Binding-site contacts:
Ligand atom C8 contacts residue PHE333 of chain 1.C at 3.6 Å (hydrophobic).
Ligand atom C8 contacts residue SER364 of chain 1.C at 4.3 Å.
Ligand atom C4 contacts residue ASN334 of chain 1.C at 4.2 Å.
Ligand atom N2 contacts residue ASN334 of chain 1.C at 2.5 Å (h-bond).
Ligand atom O5 contacts residue ASN334 of chain 1.C at 2.3 Å (h-bond).
Ligand atom O6 contacts residue ASN334 of chain 1.C at 4.4 Å.
Ligand atom C3 contacts residue ASN334 of chain 1.C at 3.8 Å.
Ligand atom O7 contacts residue ASN334 of chain 1.C at 4.1 Å.
Ligand atom C5 contacts residue ASN334 of chain 1.C at 3.6 Å.
Ligand atom C2 contacts residue ASN334 of chain 1.C at 2.5 Å.
Ligand atom C7 contacts residue ASN334 of chain 1.C at 3.2 Å.
Ligand atom C1 contacts residue ASN334 of chain 1.C at 1.4 Å.
Ligand atom C8 contacts residue ASN334 of chain 1.C at 3.5 Å.
Ligand atom C7 contacts residue PHE333 of chain 1.C at 4.3 Å (hydrophobic).

Sequence of chain 1.C:
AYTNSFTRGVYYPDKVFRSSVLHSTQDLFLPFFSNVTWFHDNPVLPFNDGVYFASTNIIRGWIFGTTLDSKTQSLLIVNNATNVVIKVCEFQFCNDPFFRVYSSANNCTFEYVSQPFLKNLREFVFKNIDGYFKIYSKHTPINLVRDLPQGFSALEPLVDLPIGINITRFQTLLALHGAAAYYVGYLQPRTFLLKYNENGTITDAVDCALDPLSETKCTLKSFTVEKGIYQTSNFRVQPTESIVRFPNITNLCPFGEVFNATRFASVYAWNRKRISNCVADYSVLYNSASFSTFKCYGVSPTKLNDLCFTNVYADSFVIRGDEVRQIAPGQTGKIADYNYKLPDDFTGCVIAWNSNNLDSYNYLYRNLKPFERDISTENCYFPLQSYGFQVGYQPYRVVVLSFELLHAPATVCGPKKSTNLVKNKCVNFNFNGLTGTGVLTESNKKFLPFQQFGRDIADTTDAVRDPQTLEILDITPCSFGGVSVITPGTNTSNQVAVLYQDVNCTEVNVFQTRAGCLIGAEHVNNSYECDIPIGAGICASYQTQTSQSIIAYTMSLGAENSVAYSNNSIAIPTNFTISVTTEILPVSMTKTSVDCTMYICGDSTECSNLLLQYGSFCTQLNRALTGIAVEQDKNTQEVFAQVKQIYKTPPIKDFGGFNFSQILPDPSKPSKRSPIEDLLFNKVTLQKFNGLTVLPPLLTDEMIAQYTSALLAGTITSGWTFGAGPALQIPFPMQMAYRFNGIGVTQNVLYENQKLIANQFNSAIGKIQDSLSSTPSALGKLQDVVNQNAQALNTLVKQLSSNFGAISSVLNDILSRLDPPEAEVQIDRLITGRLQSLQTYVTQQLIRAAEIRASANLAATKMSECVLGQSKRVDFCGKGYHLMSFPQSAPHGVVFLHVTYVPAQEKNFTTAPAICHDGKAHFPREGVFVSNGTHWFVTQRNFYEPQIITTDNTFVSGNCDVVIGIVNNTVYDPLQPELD

A small-molecule ligand and the protein it binds are described below.
Small molecule (SMILES): CC(=O)N[C@@H]1[C@@H](O)[C@H](O)[C@@H](CO)O[C@H]1O